A protein and the small-molecule ligand that binds it are described below.
Small molecule (SMILES): CC[C@H](C)[C@H](NC(=O)[C@@H](NC(=O)[C@H](O)[C@@H](C=O)C(C)C)C(C)C)C(=O)O

Binding-site contacts:
Ligand atom C11 contacts residue VAL72 of chain 1.L at 3.6 Å (hydrophobic).
Ligand atom O3 contacts residue GLY70 of chain 1.L at 2.9 Å (h-bond).
Ligand atom O12 contacts residue PRO126 of chain 1.L at 3.2 Å.
Ligand atom O26 contacts residue GLY128 of chain 1.L at 3.8 Å.
Ligand atom C18 contacts residue LEU127 of chain 1.L at 3.6 Å (hydrophobic).
Ligand atom O10 contacts residue SER99 of chain 1.L at 3.5 Å (h-bond).
Ligand atom O3 contacts residue GLY69 of chain 1.L at 3.3 Å.
Ligand atom O10 contacts residue EDO1 of chain 1.LA at 3.3 Å (h-bond).
Ligand atom O3 contacts residue PRO68 of chain 1.L at 3.7 Å.
Ligand atom O12 contacts residue LEU127 of chain 1.L at 2.8 Å (h-bond).
Ligand atom C6 contacts residue SER99 of chain 1.L at 3.2 Å.
Ligand atom C24 contacts residue HIS143 of chain 1.L at 3.6 Å.
Ligand atom O3 contacts residue SER99 of chain 1.L at 2.3 Å (h-bond).
Ligand atom C23 contacts residue PRO126 of chain 1.L at 3.9 Å (hydrophobic).
Ligand atom C1 contacts residue MET100 of chain 1.L at 3.3 Å (hydrophobic).
Ligand atom O12 contacts residue VAL72 of chain 1.L at 3.8 Å.
Ligand atom O10 contacts residue VAL72 of chain 1.L at 3.5 Å.
Ligand atom C21 contacts residue LEU127 of chain 1.L at 3.9 Å (hydrophobic).
Ligand atom O19 contacts residue SER71 of chain 1.L at 3.6 Å.
Ligand atom N20 contacts residue LEU127 of chain 1.L at 3.0 Å (h-bond).
Ligand atom N13 contacts residue VAL72 of chain 1.L at 3.9 Å.
Ligand atom C9 contacts residue VAL72 of chain 1.L at 3.9 Å (hydrophobic).
Ligand atom N13 contacts residue GLY70 of chain 1.L at 3.0 Å (h-bond).
Ligand atom C18 contacts residue VAL72 of chain 1.L at 3.8 Å (hydrophobic).
Ligand atom C5 contacts residue SER99 of chain 1.L at 3.3 Å.
Ligand atom C42 contacts residue PRO126 of chain 1.L at 3.5 Å (hydrophobic).
Ligand atom C9 contacts residue GLY70 of chain 1.L at 3.2 Å.
Ligand atom C11 contacts residue GLY70 of chain 1.L at 3.6 Å.
Ligand atom C1 contacts residue SER99 of chain 1.L at 1.3 Å.
Ligand atom C23 contacts residue LEU127 of chain 1.L at 3.8 Å (hydrophobic).
Ligand atom C22 contacts residue LEU127 of chain 1.L at 3.8 Å (hydrophobic).
Ligand atom C42 contacts residue THR147 of chain 1.L at 3.5 Å.
Ligand atom C23 contacts residue VAL72 of chain 1.L at 3.7 Å (hydrophobic).
Ligand atom C14 contacts residue LEU127 of chain 1.L at 3.3 Å (hydrophobic).
Ligand atom C9 contacts residue SER99 of chain 1.L at 3.5 Å.
Ligand atom O19 contacts residue VAL72 of chain 1.L at 2.9 Å (h-bond).
Ligand atom C4 contacts residue SER99 of chain 1.L at 2.4 Å.
Ligand atom O10 contacts residue MET100 of chain 1.L at 3.6 Å.
Ligand atom C7 contacts residue GLY70 of chain 1.L at 3.4 Å.
Ligand atom O3 contacts residue MET100 of chain 1.L at 2.9 Å (h-bond).

Sequence of chain 1.L:
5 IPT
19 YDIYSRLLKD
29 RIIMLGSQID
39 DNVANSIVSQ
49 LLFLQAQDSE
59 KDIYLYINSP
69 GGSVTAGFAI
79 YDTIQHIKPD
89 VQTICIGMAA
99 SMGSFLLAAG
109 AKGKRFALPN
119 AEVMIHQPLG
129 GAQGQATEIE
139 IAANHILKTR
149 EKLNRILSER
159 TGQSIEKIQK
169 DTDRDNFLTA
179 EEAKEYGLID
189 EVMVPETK